Sequence of chain 1.A:
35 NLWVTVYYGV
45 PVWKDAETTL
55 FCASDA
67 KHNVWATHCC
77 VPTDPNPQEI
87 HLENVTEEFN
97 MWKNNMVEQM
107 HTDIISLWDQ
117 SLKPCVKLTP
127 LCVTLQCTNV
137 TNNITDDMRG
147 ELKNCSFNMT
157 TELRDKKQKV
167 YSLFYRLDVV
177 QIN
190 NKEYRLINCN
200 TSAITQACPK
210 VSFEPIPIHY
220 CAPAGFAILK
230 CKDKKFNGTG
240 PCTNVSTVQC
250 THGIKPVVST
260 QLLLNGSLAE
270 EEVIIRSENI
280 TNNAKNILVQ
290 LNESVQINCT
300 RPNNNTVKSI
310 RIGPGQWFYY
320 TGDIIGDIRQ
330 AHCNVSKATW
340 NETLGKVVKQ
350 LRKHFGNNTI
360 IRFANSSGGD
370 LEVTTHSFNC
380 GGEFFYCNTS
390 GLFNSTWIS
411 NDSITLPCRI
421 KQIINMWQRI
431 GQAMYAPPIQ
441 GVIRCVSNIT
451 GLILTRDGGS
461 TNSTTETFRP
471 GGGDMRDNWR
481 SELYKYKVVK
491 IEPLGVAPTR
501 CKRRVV

Binding-site contacts:
Ligand atom C1 contacts residue VAL446 of chain 1.A at 4.0 Å (hydrophobic).
Ligand atom O5 contacts residue GLU213 of chain 1.A at 4.2 Å.
Ligand atom O7 contacts residue PRO214 of chain 1.A at 4.2 Å.
Ligand atom C5 contacts residue VAL446 of chain 1.A at 3.7 Å (hydrophobic).
Ligand atom O4 contacts residue VAL446 of chain 1.A at 4.0 Å.
Ligand atom C7 contacts residue ASN264 of chain 1.A at 3.5 Å.
Ligand atom O7 contacts residue ASN264 of chain 1.A at 3.8 Å.
Ligand atom O3 contacts residue VAL446 of chain 1.A at 4.5 Å.
Ligand atom C8 contacts residue VAL256 of chain 1.A at 3.6 Å (hydrophobic).
Ligand atom N2 contacts residue SER447 of chain 1.A at 3.6 Å.
Ligand atom C8 contacts residue LEU263 of chain 1.A at 3.7 Å (hydrophobic).
Ligand atom C2 contacts residue ASN264 of chain 1.A at 2.5 Å.
Ligand atom O5 contacts residue NAG1 of chain 1.J at 3.2 Å.
Ligand atom C5 contacts residue GLU213 of chain 1.A at 3.8 Å.
Ligand atom C2 contacts residue VAL446 of chain 1.A at 4.3 Å (hydrophobic).
Ligand atom C8 contacts residue ASN378 of chain 1.A at 4.3 Å.
Ligand atom C5 contacts residue ASN264 of chain 1.A at 3.8 Å.
Ligand atom C6 contacts residue NAG1 of chain 1.J at 4.1 Å.
Ligand atom C1 contacts residue NAG1 of chain 1.J at 3.6 Å.
Ligand atom N2 contacts residue ASN264 of chain 1.A at 2.9 Å (h-bond).
Ligand atom C8 contacts residue SER447 of chain 1.A at 4.3 Å.
Ligand atom C5 contacts residue NAG1 of chain 1.J at 3.9 Å.
Ligand atom C7 contacts residue SER447 of chain 1.A at 4.5 Å.
Ligand atom C1 contacts residue SER447 of chain 1.A at 4.2 Å.
Ligand atom O6 contacts residue GLY380 of chain 1.A at 3.5 Å.
Ligand atom C2 contacts residue SER447 of chain 1.A at 4.4 Å.
Ligand atom C1 contacts residue ASN264 of chain 1.A at 1.5 Å.
Ligand atom O5 contacts residue ASN264 of chain 1.A at 2.4 Å (h-bond).
Ligand atom C3 contacts residue ASN264 of chain 1.A at 3.9 Å.
Ligand atom C3 contacts residue VAL446 of chain 1.A at 3.5 Å (hydrophobic).
Ligand atom C6 contacts residue GLU213 of chain 1.A at 4.3 Å.
Ligand atom C6 contacts residue GLY380 of chain 1.A at 4.4 Å.
Ligand atom C4 contacts residue ASN264 of chain 1.A at 4.3 Å.
Ligand atom O5 contacts residue VAL446 of chain 1.A at 4.3 Å.
Ligand atom C4 contacts residue VAL446 of chain 1.A at 4.0 Å (hydrophobic).
Ligand atom C7 contacts residue VAL256 of chain 1.A at 4.1 Å (hydrophobic).
Ligand atom O3 contacts residue CYS445 of chain 1.A at 4.4 Å.
Ligand atom O7 contacts residue VAL256 of chain 1.A at 3.9 Å.

The protein below binds the small molecule below.
Small molecule (SMILES): CC(=O)N[C@H]1[C@H](O[C@H]2[C@H](O)[C@@H](NC(C)=O)CO[C@@H]2CO)O[C@H](CO)[C@@H](O[C@@H]2O[C@H](CO[C@H]3O[C@H](CO)[C@@H](O)[C@H](O)[C@@H]3O)[C@@H](O)[C@H](O[C@H]3O[C@H](CO)[C@@H](O)[C@H](O)[C@@H]3O)[C@@H]2O)[C@@H]1O